Sequence of chain 1.A:
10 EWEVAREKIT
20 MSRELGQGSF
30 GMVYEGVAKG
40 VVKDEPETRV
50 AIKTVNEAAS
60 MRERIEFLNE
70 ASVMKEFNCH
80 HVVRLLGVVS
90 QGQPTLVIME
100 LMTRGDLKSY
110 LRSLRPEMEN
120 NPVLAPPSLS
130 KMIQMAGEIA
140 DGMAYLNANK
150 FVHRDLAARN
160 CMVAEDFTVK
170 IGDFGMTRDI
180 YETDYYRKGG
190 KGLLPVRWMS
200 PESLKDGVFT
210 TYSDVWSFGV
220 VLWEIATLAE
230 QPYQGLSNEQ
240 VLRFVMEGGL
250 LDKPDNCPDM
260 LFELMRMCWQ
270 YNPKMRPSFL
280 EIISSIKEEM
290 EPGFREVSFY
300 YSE

Binding-site contacts:
Ligand atom C18 contacts residue MET161 of chain 1.A at 3.5 Å (hydrophobic).
Ligand atom F27 contacts residue ILE170 of chain 1.A at 3.3 Å.
Ligand atom O21 contacts residue PHE76 of chain 1.A at 3.5 Å.
Ligand atom F27 contacts residue VAL81 of chain 1.A at 3.6 Å.
Ligand atom C15 contacts residue MET73 of chain 1.A at 3.7 Å (hydrophobic).
Ligand atom O10 contacts residue MET98 of chain 1.A at 3.0 Å (h-bond).
Ligand atom C14 contacts residue ASP172 of chain 1.A at 3.8 Å.
Ligand atom O10 contacts residue LYS52 of chain 1.A at 3.1 Å (salt-bridge).
Ligand atom C30 contacts residue MET101 of chain 1.A at 3.2 Å (hydrophobic).
Ligand atom C14 contacts residue PHE173 of chain 1.A at 3.4 Å (hydrophobic).
Ligand atom F26 contacts residue LEU145 of chain 1.A at 3.4 Å.
Ligand atom F27 contacts residue GLY171 of chain 1.A at 3.7 Å.
Ligand atom C6 contacts residue VAL82 of chain 1.A at 3.8 Å (hydrophobic).
Ligand atom C32 contacts residue MET161 of chain 1.A at 3.8 Å (hydrophobic).
Ligand atom C25 contacts residue GLU99 of chain 1.A at 3.4 Å.
Ligand atom C30 contacts residue MET161 of chain 1.A at 3.8 Å (hydrophobic).
Ligand atom C31 contacts residue MET161 of chain 1.A at 3.6 Å (hydrophobic).
Ligand atom C24 contacts residue MET161 of chain 1.A at 3.5 Å (hydrophobic).
Ligand atom F26 contacts residue PHE150 of chain 1.A at 3.5 Å.
Ligand atom C25 contacts residue MET101 of chain 1.A at 3.6 Å (hydrophobic).
Ligand atom O22 contacts residue MET73 of chain 1.A at 3.6 Å.
Ligand atom C23 contacts residue MET161 of chain 1.A at 3.6 Å (hydrophobic).
Ligand atom O8 contacts residue ASP172 of chain 1.A at 3.0 Å (salt-bridge).
Ligand atom O21 contacts residue VAL81 of chain 1.A at 3.7 Å.
Ligand atom N7 contacts residue ASP172 of chain 1.A at 3.4 Å (salt-bridge).
Ligand atom C12 contacts residue VAL82 of chain 1.A at 3.7 Å (hydrophobic).
Ligand atom C5 contacts residue ASP172 of chain 1.A at 3.6 Å.
Ligand atom O21 contacts residue MET73 of chain 1.A at 3.6 Å.
Ligand atom C25 contacts residue ALA50 of chain 1.A at 3.7 Å (hydrophobic).
Ligand atom C4 contacts residue MET98 of chain 1.A at 3.4 Å (hydrophobic).
Ligand atom C24 contacts residue MET175 of chain 1.A at 3.4 Å (hydrophobic).
Ligand atom C32 contacts residue GLY104 of chain 1.A at 3.7 Å.
Ligand atom N1 contacts residue ASP172 of chain 1.A at 3.3 Å (salt-bridge).
Ligand atom F28 contacts residue GLY171 of chain 1.A at 3.7 Å.
Ligand atom N29 contacts residue MET101 of chain 1.A at 3.0 Å (h-bond).
Ligand atom C9 contacts residue MET98 of chain 1.A at 3.8 Å (hydrophobic).
Ligand atom C12 contacts residue MET73 of chain 1.A at 3.7 Å (hydrophobic).
Ligand atom C3 contacts residue ASP172 of chain 1.A at 3.0 Å.
Ligand atom O8 contacts residue GLY171 of chain 1.A at 3.6 Å.
Ligand atom N29 contacts residue LEU100 of chain 1.A at 3.4 Å.

A protein and the small-molecule ligand that binds it are described below.
Small molecule (SMILES): C[C@H]1C(=O)N(c2ccc(S(=O)(=O)C(F)(F)F)cc2)C(=O)N1Cc1ccnc2ccccc12